Sequence of chain 1.A:
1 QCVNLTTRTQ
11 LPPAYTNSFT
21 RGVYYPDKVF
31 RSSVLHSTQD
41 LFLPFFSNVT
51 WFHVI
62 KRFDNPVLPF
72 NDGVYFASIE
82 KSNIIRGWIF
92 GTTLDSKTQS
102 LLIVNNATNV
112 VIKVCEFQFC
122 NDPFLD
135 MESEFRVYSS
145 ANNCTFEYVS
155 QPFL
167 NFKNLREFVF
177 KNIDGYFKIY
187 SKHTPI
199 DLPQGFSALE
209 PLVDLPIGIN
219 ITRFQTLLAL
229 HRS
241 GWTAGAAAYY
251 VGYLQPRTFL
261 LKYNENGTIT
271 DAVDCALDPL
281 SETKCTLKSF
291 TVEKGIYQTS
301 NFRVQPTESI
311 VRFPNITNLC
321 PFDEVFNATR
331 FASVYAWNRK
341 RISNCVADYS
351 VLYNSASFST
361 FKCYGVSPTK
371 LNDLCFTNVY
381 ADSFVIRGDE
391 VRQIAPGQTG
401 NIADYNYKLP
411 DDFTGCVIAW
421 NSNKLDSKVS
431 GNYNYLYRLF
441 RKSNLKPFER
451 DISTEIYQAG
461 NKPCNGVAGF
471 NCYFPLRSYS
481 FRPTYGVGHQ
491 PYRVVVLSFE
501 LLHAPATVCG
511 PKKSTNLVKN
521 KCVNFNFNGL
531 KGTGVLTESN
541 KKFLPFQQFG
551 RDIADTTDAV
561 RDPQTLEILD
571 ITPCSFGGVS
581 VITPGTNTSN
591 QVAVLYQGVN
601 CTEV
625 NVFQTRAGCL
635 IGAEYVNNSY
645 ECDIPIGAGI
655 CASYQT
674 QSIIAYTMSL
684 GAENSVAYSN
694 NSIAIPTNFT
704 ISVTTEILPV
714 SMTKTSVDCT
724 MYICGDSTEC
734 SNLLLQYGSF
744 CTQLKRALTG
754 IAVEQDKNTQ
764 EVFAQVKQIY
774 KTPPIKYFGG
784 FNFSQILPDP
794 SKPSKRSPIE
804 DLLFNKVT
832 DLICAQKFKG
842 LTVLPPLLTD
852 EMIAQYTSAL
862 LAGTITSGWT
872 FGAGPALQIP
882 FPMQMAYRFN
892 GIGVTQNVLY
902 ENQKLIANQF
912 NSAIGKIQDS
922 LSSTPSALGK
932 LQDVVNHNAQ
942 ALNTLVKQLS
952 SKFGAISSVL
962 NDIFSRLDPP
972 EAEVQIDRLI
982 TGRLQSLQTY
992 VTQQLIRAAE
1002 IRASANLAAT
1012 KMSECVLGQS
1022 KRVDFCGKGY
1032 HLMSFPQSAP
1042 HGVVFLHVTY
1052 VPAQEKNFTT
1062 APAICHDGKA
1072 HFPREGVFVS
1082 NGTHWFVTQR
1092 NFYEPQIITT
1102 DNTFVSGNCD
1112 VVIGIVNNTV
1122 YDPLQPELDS

Binding-site contacts:
Ligand atom C7 contacts residue ASN327 of chain 1.A at 4.0 Å.
Ligand atom C2 contacts residue ASP323 of chain 1.A at 3.8 Å.
Ligand atom C7 contacts residue ASP323 of chain 1.A at 4.5 Å.
Ligand atom C1 contacts residue ASP323 of chain 1.A at 3.7 Å.
Ligand atom C4 contacts residue ASN327 of chain 1.A at 4.2 Å.
Ligand atom C2 contacts residue ASN327 of chain 1.A at 2.5 Å.
Ligand atom C8 contacts residue PHE326 of chain 1.A at 3.6 Å (hydrophobic).
Ligand atom O7 contacts residue VAL351 of chain 1.A at 4.0 Å.
Ligand atom O5 contacts residue ASP323 of chain 1.A at 4.1 Å.
Ligand atom N2 contacts residue ASN327 of chain 1.A at 2.9 Å (h-bond).
Ligand atom O7 contacts residue ASP323 of chain 1.A at 4.5 Å.
Ligand atom C5 contacts residue ASN327 of chain 1.A at 3.7 Å.
Ligand atom O5 contacts residue ASN327 of chain 1.A at 2.4 Å (h-bond).
Ligand atom N2 contacts residue ASP323 of chain 1.A at 4.2 Å.
Ligand atom C1 contacts residue ASN327 of chain 1.A at 1.4 Å.
Ligand atom C3 contacts residue ASN327 of chain 1.A at 3.8 Å.

The small molecule below binds the protein below.
Small molecule (SMILES): CC(=O)N[C@@H]1[C@@H](O)[C@H](O)[C@@H](CO)O[C@H]1O